The protein below binds the small molecule below.
Small molecule (SMILES): CC(=O)N[C@H]1[C@H](O[C@H]2[C@H](O)[C@@H](NC(C)=O)CO[C@@H]2CO)O[C@H](CO)[C@@H](O)[C@@H]1O

Binding-site contacts:
Ligand atom C7 contacts residue THR193 of chain 1.B at 4.2 Å.
Ligand atom C8 contacts residue GLU194 of chain 1.B at 4.2 Å.
Ligand atom C2 contacts residue ASN191 of chain 1.B at 2.5 Å.
Ligand atom O7 contacts residue GLN189 of chain 1.B at 4.1 Å.
Ligand atom O6 contacts residue THR193 of chain 1.B at 3.5 Å.
Ligand atom C3 contacts residue ASN191 of chain 1.B at 3.8 Å.
Ligand atom O7 contacts residue ASN191 of chain 1.B at 3.4 Å (h-bond).
Ligand atom C8 contacts residue THR193 of chain 1.B at 4.2 Å.
Ligand atom N2 contacts residue ASN191 of chain 1.B at 3.1 Å (h-bond).
Ligand atom O7 contacts residue THR193 of chain 1.B at 3.6 Å.
Ligand atom N2 contacts residue ILE156 of chain 1.B at 3.6 Å.
Ligand atom O6 contacts residue GLU194 of chain 1.B at 2.9 Å (salt-bridge).
Ligand atom C7 contacts residue ILE156 of chain 1.B at 3.9 Å (hydrophobic).
Ligand atom O5 contacts residue THR193 of chain 1.B at 3.6 Å (h-bond).
Ligand atom C8 contacts residue THR150 of chain 1.B at 4.0 Å.
Ligand atom C6 contacts residue THR193 of chain 1.B at 4.2 Å.
Ligand atom C1 contacts residue ILE156 of chain 1.B at 3.9 Å (hydrophobic).
Ligand atom O7 contacts residue LYS229 of chain 1.B at 4.1 Å.
Ligand atom C5 contacts residue THR193 of chain 1.B at 3.6 Å.
Ligand atom O5 contacts residue ASN191 of chain 1.B at 2.2 Å (h-bond).
Ligand atom C8 contacts residue ILE156 of chain 1.B at 3.8 Å (hydrophobic).
Ligand atom C6 contacts residue GLU194 of chain 1.B at 3.9 Å.
Ligand atom C1 contacts residue ASN191 of chain 1.B at 1.4 Å.
Ligand atom C5 contacts residue ASN191 of chain 1.B at 3.6 Å.
Ligand atom C2 contacts residue ILE156 of chain 1.B at 4.4 Å (hydrophobic).
Ligand atom C1 contacts residue THR193 of chain 1.B at 3.4 Å.
Ligand atom C7 contacts residue ASN191 of chain 1.B at 3.5 Å.
Ligand atom C4 contacts residue ASN191 of chain 1.B at 4.2 Å.

Sequence of chain 1.B:
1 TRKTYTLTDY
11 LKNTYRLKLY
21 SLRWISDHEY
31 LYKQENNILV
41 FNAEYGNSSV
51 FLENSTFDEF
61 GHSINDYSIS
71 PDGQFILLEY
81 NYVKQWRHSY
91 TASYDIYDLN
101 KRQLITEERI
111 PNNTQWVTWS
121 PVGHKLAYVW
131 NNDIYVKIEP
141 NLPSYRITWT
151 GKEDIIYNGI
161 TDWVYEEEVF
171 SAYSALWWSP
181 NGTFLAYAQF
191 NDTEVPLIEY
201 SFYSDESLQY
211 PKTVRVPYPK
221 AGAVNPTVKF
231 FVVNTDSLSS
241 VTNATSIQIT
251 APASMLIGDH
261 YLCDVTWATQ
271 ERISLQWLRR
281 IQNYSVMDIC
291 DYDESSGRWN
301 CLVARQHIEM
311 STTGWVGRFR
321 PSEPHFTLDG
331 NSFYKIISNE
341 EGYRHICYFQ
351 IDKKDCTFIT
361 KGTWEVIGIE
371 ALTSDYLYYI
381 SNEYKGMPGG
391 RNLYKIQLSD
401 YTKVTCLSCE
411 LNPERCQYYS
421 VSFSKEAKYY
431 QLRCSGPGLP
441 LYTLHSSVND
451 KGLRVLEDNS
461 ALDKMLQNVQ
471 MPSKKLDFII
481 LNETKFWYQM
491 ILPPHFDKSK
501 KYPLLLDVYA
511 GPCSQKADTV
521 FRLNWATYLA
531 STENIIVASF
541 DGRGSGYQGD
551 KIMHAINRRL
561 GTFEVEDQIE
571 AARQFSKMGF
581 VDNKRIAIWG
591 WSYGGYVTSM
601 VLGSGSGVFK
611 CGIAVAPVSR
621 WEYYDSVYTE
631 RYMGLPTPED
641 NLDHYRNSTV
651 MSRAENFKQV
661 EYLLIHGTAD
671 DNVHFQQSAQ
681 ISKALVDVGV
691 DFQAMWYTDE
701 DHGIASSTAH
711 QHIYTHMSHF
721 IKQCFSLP